Sequence of chain 1.B:
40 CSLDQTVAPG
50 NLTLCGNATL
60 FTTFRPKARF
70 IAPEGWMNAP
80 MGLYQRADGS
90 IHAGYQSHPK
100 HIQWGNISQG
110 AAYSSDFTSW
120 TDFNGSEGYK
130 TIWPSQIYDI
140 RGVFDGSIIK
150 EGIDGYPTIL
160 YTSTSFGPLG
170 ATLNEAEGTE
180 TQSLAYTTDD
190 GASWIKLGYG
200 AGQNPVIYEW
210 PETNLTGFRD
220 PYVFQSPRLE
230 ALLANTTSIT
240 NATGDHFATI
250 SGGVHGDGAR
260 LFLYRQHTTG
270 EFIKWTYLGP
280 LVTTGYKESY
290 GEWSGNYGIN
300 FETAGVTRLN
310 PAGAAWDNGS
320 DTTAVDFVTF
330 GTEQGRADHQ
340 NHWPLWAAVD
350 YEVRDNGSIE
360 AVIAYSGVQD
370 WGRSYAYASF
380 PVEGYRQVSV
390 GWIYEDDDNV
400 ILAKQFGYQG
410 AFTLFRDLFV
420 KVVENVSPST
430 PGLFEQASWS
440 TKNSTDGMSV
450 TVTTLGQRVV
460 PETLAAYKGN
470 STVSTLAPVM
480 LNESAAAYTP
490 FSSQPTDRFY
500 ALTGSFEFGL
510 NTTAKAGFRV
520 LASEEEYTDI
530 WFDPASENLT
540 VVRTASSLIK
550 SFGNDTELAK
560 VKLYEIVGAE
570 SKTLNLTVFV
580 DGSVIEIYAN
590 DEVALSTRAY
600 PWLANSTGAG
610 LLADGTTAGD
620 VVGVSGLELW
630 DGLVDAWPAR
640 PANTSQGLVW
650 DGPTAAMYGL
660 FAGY

The small molecule below binds the protein below.
Small molecule (SMILES): CC(=O)N[C@@H]1[C@@H](O)[C@H](O)[C@@H](CO)O[C@H]1O

Binding-site contacts:
Ligand atom C1 contacts residue ASN213 of chain 1.B at 1.4 Å.
Ligand atom C2 contacts residue ASN173 of chain 1.B at 4.4 Å.
Ligand atom N2 contacts residue ASN213 of chain 1.B at 3.0 Å (h-bond).
Ligand atom O6 contacts residue THR212 of chain 1.B at 3.6 Å.
Ligand atom O6 contacts residue ASN213 of chain 1.B at 4.4 Å.
Ligand atom C2 contacts residue ASN213 of chain 1.B at 2.5 Å.
Ligand atom O5 contacts residue ASN213 of chain 1.B at 2.3 Å (h-bond).
Ligand atom C8 contacts residue ASN213 of chain 1.B at 4.0 Å.
Ligand atom N2 contacts residue ASN173 of chain 1.B at 3.9 Å.
Ligand atom C7 contacts residue ASN213 of chain 1.B at 3.7 Å.
Ligand atom C4 contacts residue ASN213 of chain 1.B at 4.2 Å.
Ligand atom C5 contacts residue ASN213 of chain 1.B at 3.7 Å.
Ligand atom C3 contacts residue ASN213 of chain 1.B at 3.8 Å.